This small molecule binds to this protein.
Small molecule (SMILES): CC(=O)N[C@@H]1[C@@H](O)[C@H](O)[C@@H](CO)O[C@H]1O

Sequence of chain 1.A:
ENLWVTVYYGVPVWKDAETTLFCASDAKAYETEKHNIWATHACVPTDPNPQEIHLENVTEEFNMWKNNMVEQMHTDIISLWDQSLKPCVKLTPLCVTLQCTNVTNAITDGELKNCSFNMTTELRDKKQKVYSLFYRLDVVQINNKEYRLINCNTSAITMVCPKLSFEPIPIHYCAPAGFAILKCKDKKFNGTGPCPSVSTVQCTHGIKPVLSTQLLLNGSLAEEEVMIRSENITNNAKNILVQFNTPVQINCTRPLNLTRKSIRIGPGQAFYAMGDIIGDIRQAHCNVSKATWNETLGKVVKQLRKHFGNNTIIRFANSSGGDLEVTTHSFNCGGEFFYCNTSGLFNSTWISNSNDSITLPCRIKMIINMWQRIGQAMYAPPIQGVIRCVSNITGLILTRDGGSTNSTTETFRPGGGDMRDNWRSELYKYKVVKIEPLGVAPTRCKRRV

Binding-site contacts:
Ligand atom C8 contacts residue SER361 of chain 1.A at 3.9 Å.
Ligand atom O7 contacts residue SER361 of chain 1.A at 3.8 Å.
Ligand atom C1 contacts residue ASN307 of chain 1.A at 1.4 Å.
Ligand atom C7 contacts residue ASN307 of chain 1.A at 3.5 Å.
Ligand atom C4 contacts residue ASN307 of chain 1.A at 4.3 Å.
Ligand atom C2 contacts residue ASN307 of chain 1.A at 2.5 Å.
Ligand atom C7 contacts residue SER361 of chain 1.A at 4.3 Å.
Ligand atom C3 contacts residue ASN307 of chain 1.A at 3.9 Å.
Ligand atom O5 contacts residue ASN307 of chain 1.A at 2.4 Å (h-bond).
Ligand atom C8 contacts residue ASN307 of chain 1.A at 4.4 Å.
Ligand atom C5 contacts residue ASN307 of chain 1.A at 3.7 Å.
Ligand atom O7 contacts residue ASN307 of chain 1.A at 3.2 Å (h-bond).
Ligand atom N2 contacts residue ASN307 of chain 1.A at 3.0 Å (h-bond).
Ligand atom O7 contacts residue TRP363 of chain 1.A at 4.1 Å.